Sequence of chain 1.B:
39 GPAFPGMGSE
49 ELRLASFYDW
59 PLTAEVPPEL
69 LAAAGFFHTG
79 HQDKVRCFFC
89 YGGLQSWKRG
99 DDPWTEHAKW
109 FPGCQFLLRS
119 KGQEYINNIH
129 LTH

The small molecule below binds the protein below.
Small molecule (SMILES): CN[C@@H](C)C(=O)N[C@H](C(=O)N1CC[C@H]2CC[C@H](NC(=O)c3cccc4ccccc34)[C@H]21)C(C)(C)C

Binding-site contacts:
Ligand atom C33 contacts residue LYS82 of chain 1.B at 3.5 Å.
Ligand atom N2 contacts residue ASP99 of chain 1.B at 2.7 Å (salt-bridge).
Ligand atom C28 contacts residue GLY91 of chain 1.B at 3.7 Å.
Ligand atom C11 contacts residue GLN93 of chain 1.B at 3.6 Å.
Ligand atom C32 contacts residue LYS82 of chain 1.B at 3.3 Å.
Ligand atom C1 contacts residue SER94 of chain 1.B at 3.6 Å.
Ligand atom C29 contacts residue ARG84 of chain 1.B at 3.9 Å.
Ligand atom C35 contacts residue GLN93 of chain 1.B at 3.7 Å.
Ligand atom C18 contacts residue TRP108 of chain 1.B at 3.3 Å (hydrophobic).
Ligand atom C5 contacts residue GLN93 of chain 1.B at 3.7 Å.
Ligand atom C24 contacts residue GLN93 of chain 1.B at 3.7 Å.
Ligand atom C19 contacts residue LEU92 of chain 1.B at 3.9 Å (hydrophobic).
Ligand atom C1 contacts residue ASP99 of chain 1.B at 3.3 Å.
Ligand atom C31 contacts residue GLN93 of chain 1.B at 3.8 Å.
Ligand atom C3 contacts residue ASP99 of chain 1.B at 3.6 Å.
Ligand atom C19 contacts residue TRP108 of chain 1.B at 3.6 Å (hydrophobic).
Ligand atom C16 contacts residue GLY91 of chain 1.B at 3.5 Å.
Ligand atom C30 contacts residue LYS82 of chain 1.B at 3.6 Å.
Ligand atom C13 contacts residue LEU92 of chain 1.B at 3.6 Å (hydrophobic).
Ligand atom C27 contacts residue LEU92 of chain 1.B at 3.5 Å (hydrophobic).
Ligand atom O6 contacts residue TRP108 of chain 1.B at 3.5 Å (h-bond).
Ligand atom C4 contacts residue ASP99 of chain 1.B at 3.7 Å.
Ligand atom C27 contacts residue GLY91 of chain 1.B at 3.4 Å.
Ligand atom C3 contacts residue SER94 of chain 1.B at 3.7 Å.
Ligand atom O6 contacts residue GLU104 of chain 1.B at 3.7 Å.
Ligand atom C11 contacts residue SER94 of chain 1.B at 3.9 Å.
Ligand atom O25 contacts residue GLN93 of chain 1.B at 2.9 Å (h-bond).
Ligand atom C4 contacts residue TRP95 of chain 1.B at 3.7 Å (hydrophobic).
Ligand atom C29 contacts residue LYS82 of chain 1.B at 3.6 Å.
Ligand atom O14 contacts residue LEU92 of chain 1.B at 3.5 Å.
Ligand atom C3 contacts residue GLN93 of chain 1.B at 3.5 Å.
Ligand atom N7 contacts residue GLN93 of chain 1.B at 2.9 Å (h-bond).
Ligand atom N23 contacts residue GLY91 of chain 1.B at 3.8 Å.
Ligand atom N15 contacts residue LEU92 of chain 1.B at 3.5 Å.
Ligand atom C28 contacts residue LYS82 of chain 1.B at 3.8 Å.
Ligand atom C26 contacts residue GLN93 of chain 1.B at 3.8 Å.
Ligand atom O14 contacts residue GLN93 of chain 1.B at 3.0 Å (h-bond).
Ligand atom N2 contacts residue GLU104 of chain 1.B at 3.8 Å.
Ligand atom C28 contacts residue LEU92 of chain 1.B at 3.7 Å (hydrophobic).
Ligand atom C4 contacts residue GLU104 of chain 1.B at 3.7 Å.